Binding-site contacts:
Ligand atom C8 contacts residue PHE24 of chain 1.B at 4.0 Å (hydrophobic).
Ligand atom C8 contacts residue PHE20 of chain 1.B at 4.0 Å (hydrophobic).
Ligand atom C8 contacts residue LEU50 of chain 1.B at 4.2 Å (hydrophobic).
Ligand atom C7 contacts residue ASN25 of chain 1.B at 4.1 Å.
Ligand atom C1 contacts residue ASN25 of chain 1.B at 1.4 Å.
Ligand atom N2 contacts residue ASN25 of chain 1.B at 3.0 Å (h-bond).
Ligand atom O5 contacts residue ASN25 of chain 1.B at 2.4 Å (h-bond).
Ligand atom C4 contacts residue ASN25 of chain 1.B at 4.3 Å.
Ligand atom C3 contacts residue ASN25 of chain 1.B at 3.9 Å.
Ligand atom C8 contacts residue GLY21 of chain 1.B at 4.3 Å.
Ligand atom C2 contacts residue ASN25 of chain 1.B at 2.5 Å.
Ligand atom C5 contacts residue ASN25 of chain 1.B at 3.7 Å.

Sequence of chain 1.B:
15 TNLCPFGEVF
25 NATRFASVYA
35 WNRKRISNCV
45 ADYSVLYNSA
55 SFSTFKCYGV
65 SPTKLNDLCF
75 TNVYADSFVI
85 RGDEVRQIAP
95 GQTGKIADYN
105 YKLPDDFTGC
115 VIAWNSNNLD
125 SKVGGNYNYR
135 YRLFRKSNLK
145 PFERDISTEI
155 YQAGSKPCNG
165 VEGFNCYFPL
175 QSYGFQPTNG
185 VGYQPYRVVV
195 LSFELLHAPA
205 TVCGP

This protein binds this small molecule.
Small molecule (SMILES): CC(=O)N[C@H]1CO[C@H](CO[C@H]2O[C@@H](C)[C@@H](O)[C@@H](O)[C@@H]2O)[C@@H](O)[C@@H]1O